Sequence of chain 1.T:
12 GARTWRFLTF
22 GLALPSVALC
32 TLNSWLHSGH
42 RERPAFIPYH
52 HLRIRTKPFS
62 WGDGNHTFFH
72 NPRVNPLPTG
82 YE

Sequence of chain 1.B:
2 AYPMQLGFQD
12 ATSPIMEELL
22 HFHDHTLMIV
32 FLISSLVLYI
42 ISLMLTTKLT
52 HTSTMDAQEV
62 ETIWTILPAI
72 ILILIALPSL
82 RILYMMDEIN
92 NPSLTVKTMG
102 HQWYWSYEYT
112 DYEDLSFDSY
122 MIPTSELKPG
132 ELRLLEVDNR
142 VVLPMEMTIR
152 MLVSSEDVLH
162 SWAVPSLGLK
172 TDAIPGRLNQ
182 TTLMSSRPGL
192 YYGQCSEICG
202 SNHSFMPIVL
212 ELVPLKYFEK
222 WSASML

Binding-site contacts:
Ligand atom C22 contacts residue SER307 of chain 1.A at 3.4 Å.
Ligand atom C18 contacts residue DMU1 of chain 1.TE at 3.2 Å.
Ligand atom C37 contacts residue ALA308 of chain 1.A at 4.3 Å (hydrophobic).
Ligand atom O16 contacts residue TYR85 of chain 1.B at 3.4 Å (h-bond).
Ligand atom C19 contacts residue HIS38 of chain 1.T at 3.8 Å.
Ligand atom C19 contacts residue DMU1 of chain 1.WA at 4.0 Å.
Ligand atom C28 contacts residue SER307 of chain 1.A at 3.5 Å.
Ligand atom C18 contacts residue TYR85 of chain 1.B at 4.3 Å (hydrophobic).
Ligand atom C40 contacts residue ALA308 of chain 1.A at 3.9 Å (hydrophobic).
Ligand atom C37 contacts residue SER307 of chain 1.A at 4.3 Å.
Ligand atom C34 contacts residue DMU1 of chain 1.TE at 3.4 Å.
Ligand atom O16 contacts residue DMU1 of chain 1.TE at 2.6 Å (h-bond).
Ligand atom C28 contacts residue DMU1 of chain 1.WA at 4.2 Å.
Ligand atom C25 contacts residue SER307 of chain 1.A at 3.7 Å.
Ligand atom C40 contacts residue DMU1 of chain 1.TE at 3.8 Å.
Ligand atom C18 contacts residue ALA303 of chain 1.A at 4.2 Å (hydrophobic).
Ligand atom C18 contacts residue HIS38 of chain 1.T at 3.5 Å.
Ligand atom C43 contacts residue DMU1 of chain 1.TE at 4.0 Å.
Ligand atom C43 contacts residue TYR304 of chain 1.A at 4.0 Å (hydrophobic).
Ligand atom C31 contacts residue DMU1 of chain 1.TE at 3.3 Å.
Ligand atom C40 contacts residue ILE311 of chain 1.A at 3.0 Å (hydrophobic).
Ligand atom O16 contacts residue ALA303 of chain 1.A at 4.0 Å.
Ligand atom C25 contacts residue DMU1 of chain 1.TE at 3.7 Å.
Ligand atom C22 contacts residue DMU1 of chain 1.WA at 4.1 Å.
Ligand atom C37 contacts residue TYR304 of chain 1.A at 3.9 Å (hydrophobic).
Ligand atom C43 contacts residue ALA308 of chain 1.A at 4.0 Å (hydrophobic).
Ligand atom C22 contacts residue LEU81 of chain 1.B at 3.8 Å (hydrophobic).
Ligand atom O16 contacts residue HIS38 of chain 1.T at 3.8 Å.
Ligand atom O16 contacts residue DMU1 of chain 1.WA at 3.9 Å.
Ligand atom C31 contacts residue ASN34 of chain 1.T at 4.2 Å.
Ligand atom C25 contacts residue ASN34 of chain 1.T at 4.1 Å.
Ligand atom C34 contacts residue SER307 of chain 1.A at 3.6 Å.
Ligand atom C19 contacts residue ASN34 of chain 1.T at 4.3 Å.
Ligand atom C37 contacts residue DMU1 of chain 1.TE at 3.1 Å.
Ligand atom C43 contacts residue ILE286 of chain 1.A at 4.3 Å (hydrophobic).
Ligand atom C43 contacts residue ILE311 of chain 1.A at 3.7 Å (hydrophobic).
Ligand atom C19 contacts residue LEU81 of chain 1.B at 4.1 Å (hydrophobic).
Ligand atom C28 contacts residue ASN34 of chain 1.T at 4.0 Å.
Ligand atom C22 contacts residue ALA303 of chain 1.A at 4.2 Å (hydrophobic).
Ligand atom C31 contacts residue SER307 of chain 1.A at 4.0 Å.

Sequence of chain 1.A:
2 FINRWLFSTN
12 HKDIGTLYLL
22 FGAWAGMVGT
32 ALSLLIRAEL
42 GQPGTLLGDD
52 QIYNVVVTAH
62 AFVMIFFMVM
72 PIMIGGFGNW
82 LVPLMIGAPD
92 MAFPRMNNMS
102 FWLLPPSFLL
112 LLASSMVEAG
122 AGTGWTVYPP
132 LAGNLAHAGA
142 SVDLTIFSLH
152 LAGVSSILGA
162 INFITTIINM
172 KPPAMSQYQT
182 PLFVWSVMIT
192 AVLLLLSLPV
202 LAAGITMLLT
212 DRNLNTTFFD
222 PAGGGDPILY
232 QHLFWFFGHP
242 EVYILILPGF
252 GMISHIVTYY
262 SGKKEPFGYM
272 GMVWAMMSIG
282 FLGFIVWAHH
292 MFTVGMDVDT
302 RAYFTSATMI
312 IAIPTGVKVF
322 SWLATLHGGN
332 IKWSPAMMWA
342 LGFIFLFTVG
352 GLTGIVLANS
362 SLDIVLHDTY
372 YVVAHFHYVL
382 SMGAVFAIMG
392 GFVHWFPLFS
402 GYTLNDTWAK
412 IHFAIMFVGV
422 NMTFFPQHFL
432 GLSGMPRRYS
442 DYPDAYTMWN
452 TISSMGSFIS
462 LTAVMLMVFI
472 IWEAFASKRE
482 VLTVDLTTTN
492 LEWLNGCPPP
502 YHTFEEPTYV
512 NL

A small-molecule ligand and the protein it binds are described below.
Small molecule (SMILES): CCCCCCCCCCO[C@@H]1O[C@H](CO)[C@@H](O[C@H]2O[C@H](CO)[C@@H](O)[C@H](O)[C@H]2O)[C@H](O)[C@H]1O